Binding-site contacts:
Ligand atom C5 contacts residue ASN265 of chain 1.F at 3.6 Å.
Ligand atom C8 contacts residue SER303 of chain 1.F at 3.9 Å.
Ligand atom O5 contacts residue ARG412 of chain 1.F at 3.2 Å (salt-bridge).
Ligand atom O5 contacts residue VAL414 of chain 1.F at 4.5 Å.
Ligand atom C5 contacts residue ARG412 of chain 1.F at 4.3 Å.
Ligand atom C8 contacts residue ASN265 of chain 1.F at 4.3 Å.
Ligand atom C2 contacts residue GLN263 of chain 1.F at 4.1 Å.
Ligand atom C1 contacts residue ASN265 of chain 1.F at 1.4 Å.
Ligand atom N2 contacts residue GLN263 of chain 1.F at 4.0 Å.
Ligand atom C2 contacts residue ASN265 of chain 1.F at 2.4 Å.
Ligand atom C3 contacts residue GLN263 of chain 1.F at 3.7 Å.
Ligand atom C1 contacts residue GLN263 of chain 1.F at 4.0 Å.
Ligand atom C3 contacts residue ASN265 of chain 1.F at 3.8 Å.
Ligand atom C8 contacts residue VAL302 of chain 1.F at 4.0 Å (hydrophobic).
Ligand atom O7 contacts residue ASN265 of chain 1.F at 2.9 Å (h-bond).
Ligand atom C4 contacts residue ASN265 of chain 1.F at 4.2 Å.
Ligand atom C8 contacts residue ASN301 of chain 1.F at 4.2 Å.
Ligand atom C5 contacts residue GLN263 of chain 1.F at 4.4 Å.
Ligand atom C1 contacts residue ARG412 of chain 1.F at 4.0 Å.
Ligand atom N2 contacts residue ASN265 of chain 1.F at 2.9 Å (h-bond).
Ligand atom C6 contacts residue ARG412 of chain 1.F at 4.2 Å.
Ligand atom C7 contacts residue ASN265 of chain 1.F at 3.1 Å.
Ligand atom C8 contacts residue SER381 of chain 1.F at 4.0 Å.
Ligand atom O5 contacts residue ASN265 of chain 1.F at 2.4 Å (h-bond).
Ligand atom O7 contacts residue ASN301 of chain 1.F at 3.9 Å.

A small-molecule ligand and the protein it binds are described below.
Small molecule (SMILES): CC(=O)N[C@H]1[C@H](O[C@H]2[C@H](O)[C@@H](NC(C)=O)CO[C@@H]2CO)O[C@H](CO)[C@@H](O)[C@@H]1O

Sequence of chain 1.F:
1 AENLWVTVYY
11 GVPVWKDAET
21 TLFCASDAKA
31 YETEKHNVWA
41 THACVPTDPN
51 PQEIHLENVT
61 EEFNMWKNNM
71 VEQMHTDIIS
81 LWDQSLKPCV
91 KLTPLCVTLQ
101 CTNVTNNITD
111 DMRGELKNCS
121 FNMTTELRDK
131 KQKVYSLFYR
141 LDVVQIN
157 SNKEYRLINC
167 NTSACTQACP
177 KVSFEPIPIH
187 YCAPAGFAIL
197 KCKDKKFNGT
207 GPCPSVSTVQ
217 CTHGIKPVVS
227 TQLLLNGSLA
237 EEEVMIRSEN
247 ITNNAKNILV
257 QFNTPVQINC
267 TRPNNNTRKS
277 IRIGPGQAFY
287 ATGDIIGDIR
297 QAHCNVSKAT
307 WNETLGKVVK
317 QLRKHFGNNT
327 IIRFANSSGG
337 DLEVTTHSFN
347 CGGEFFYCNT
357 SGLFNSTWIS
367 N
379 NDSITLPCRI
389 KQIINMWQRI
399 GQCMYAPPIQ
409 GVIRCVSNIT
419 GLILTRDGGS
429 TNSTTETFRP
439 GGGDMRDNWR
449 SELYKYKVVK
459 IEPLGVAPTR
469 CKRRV